The small molecule below binds the protein below.
Small molecule (SMILES): CC(=O)N[C@H]1[C@H](O[C@H]2[C@H](O)[C@@H](NC(C)=O)CO[C@@H]2CO[C@@H]2O[C@@H](C)[C@@H](O)[C@@H](O)[C@@H]2O)O[C@H](CO)[C@@H](O)[C@@H]1O

Sequence of chain 52.E:
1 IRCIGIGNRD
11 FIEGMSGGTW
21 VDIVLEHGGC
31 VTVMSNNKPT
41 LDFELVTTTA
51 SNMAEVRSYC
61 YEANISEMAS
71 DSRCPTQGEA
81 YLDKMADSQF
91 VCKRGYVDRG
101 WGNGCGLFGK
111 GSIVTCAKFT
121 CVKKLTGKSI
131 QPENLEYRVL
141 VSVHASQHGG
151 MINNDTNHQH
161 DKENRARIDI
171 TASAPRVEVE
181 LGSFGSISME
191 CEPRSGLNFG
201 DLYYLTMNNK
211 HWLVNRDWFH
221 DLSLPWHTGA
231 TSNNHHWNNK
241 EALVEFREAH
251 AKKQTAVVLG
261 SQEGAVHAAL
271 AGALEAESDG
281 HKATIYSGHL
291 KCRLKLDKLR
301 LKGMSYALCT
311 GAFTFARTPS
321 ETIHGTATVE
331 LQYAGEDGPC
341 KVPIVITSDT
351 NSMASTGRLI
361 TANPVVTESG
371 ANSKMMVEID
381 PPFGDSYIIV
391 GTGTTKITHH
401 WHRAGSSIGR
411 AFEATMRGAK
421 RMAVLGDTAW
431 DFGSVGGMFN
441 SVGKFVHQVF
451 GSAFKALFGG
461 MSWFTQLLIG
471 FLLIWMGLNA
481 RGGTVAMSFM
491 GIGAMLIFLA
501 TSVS

Binding-site contacts:
Ligand atom O7 contacts residue ASN154 of chain 52.E at 4.2 Å.
Ligand atom C7 contacts residue ASN154 of chain 52.E at 3.7 Å.
Ligand atom C5 contacts residue ASP161 of chain 52.E at 4.5 Å.
Ligand atom C6 contacts residue THR156 of chain 52.E at 3.9 Å.
Ligand atom O4 contacts residue ASP161 of chain 52.E at 4.0 Å.
Ligand atom C3 contacts residue ASN154 of chain 52.E at 3.8 Å.
Ligand atom C2 contacts residue ASN154 of chain 52.E at 2.4 Å.
Ligand atom C1 contacts residue ASN154 of chain 52.E at 1.4 Å.
Ligand atom C8 contacts residue ASN157 of chain 52.E at 3.6 Å.
Ligand atom N2 contacts residue ASN154 of chain 52.E at 2.9 Å (h-bond).
Ligand atom N2 contacts residue GLY150 of chain 52.E at 3.4 Å (h-bond).
Ligand atom C1 contacts residue MET151 of chain 52.E at 4.2 Å (hydrophobic).
Ligand atom O6 contacts residue THR156 of chain 52.E at 4.4 Å.
Ligand atom C1 contacts residue THR156 of chain 52.E at 4.0 Å.
Ligand atom C6 contacts residue ASP161 of chain 52.E at 3.6 Å.
Ligand atom O5 contacts residue MET151 of chain 52.E at 3.9 Å.
Ligand atom O5 contacts residue ASN157 of chain 52.E at 4.0 Å.
Ligand atom O7 contacts residue HIS148 of chain 52.E at 3.6 Å (h-bond).
Ligand atom C6 contacts residue ASN157 of chain 52.E at 3.3 Å.
Ligand atom C7 contacts residue GLY150 of chain 52.E at 3.0 Å.
Ligand atom C5 contacts residue THR156 of chain 52.E at 3.8 Å.
Ligand atom C1 contacts residue GLY150 of chain 52.E at 4.0 Å.
Ligand atom O6 contacts residue MET151 of chain 52.E at 4.3 Å.
Ligand atom O6 contacts residue HIS148 of chain 52.E at 3.8 Å.
Ligand atom C8 contacts residue GLY150 of chain 52.E at 3.7 Å.
Ligand atom C3 contacts residue MET151 of chain 52.E at 4.0 Å (hydrophobic).
Ligand atom C5 contacts residue THR156 of chain 52.E at 3.9 Å.
Ligand atom C4 contacts residue ASP161 of chain 52.E at 4.0 Å.
Ligand atom C2 contacts residue GLY150 of chain 52.E at 3.7 Å.
Ligand atom C2 contacts residue MET151 of chain 52.E at 4.2 Å (hydrophobic).
Ligand atom C4 contacts residue MET151 of chain 52.E at 3.9 Å (hydrophobic).
Ligand atom C6 contacts residue THR156 of chain 52.E at 3.6 Å.
Ligand atom O5 contacts residue THR156 of chain 52.E at 3.8 Å.
Ligand atom C5 contacts residue MET151 of chain 52.E at 3.9 Å (hydrophobic).
Ligand atom C5 contacts residue ASN154 of chain 52.E at 3.6 Å.
Ligand atom C4 contacts residue ASN154 of chain 52.E at 4.2 Å.
Ligand atom O5 contacts residue ASN154 of chain 52.E at 2.3 Å (h-bond).
Ligand atom O7 contacts residue GLY150 of chain 52.E at 2.9 Å (h-bond).
Ligand atom O5 contacts residue THR156 of chain 52.E at 3.8 Å.